Sequence of chain 1.A:
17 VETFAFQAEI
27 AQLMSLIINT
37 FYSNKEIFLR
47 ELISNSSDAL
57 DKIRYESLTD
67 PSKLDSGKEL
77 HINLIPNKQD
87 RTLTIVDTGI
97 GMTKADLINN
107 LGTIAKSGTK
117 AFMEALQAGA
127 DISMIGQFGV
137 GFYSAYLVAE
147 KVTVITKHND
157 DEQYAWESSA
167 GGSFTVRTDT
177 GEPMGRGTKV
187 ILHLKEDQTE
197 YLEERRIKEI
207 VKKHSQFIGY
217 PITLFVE

Binding-site contacts:
Ligand atom N26 contacts residue PHE138 of chain 1.A at 3.6 Å.
Ligand atom C24 contacts residue TRP162 of chain 1.A at 3.9 Å (hydrophobic).
Ligand atom O27 contacts residue PHE138 of chain 1.A at 3.4 Å.
Ligand atom C19 contacts residue ILE110 of chain 1.A at 3.7 Å (hydrophobic).
Ligand atom C25 contacts residue MET98 of chain 1.A at 4.0 Å (hydrophobic).
Ligand atom C23 contacts residue TRP162 of chain 1.A at 3.8 Å (hydrophobic).
Ligand atom N14 contacts residue SER52 of chain 1.A at 3.8 Å.
Ligand atom C3 contacts residue MET98 of chain 1.A at 3.9 Å (hydrophobic).
Ligand atom C10 contacts residue ALA55 of chain 1.A at 3.9 Å (hydrophobic).
Ligand atom N9 contacts residue LEU107 of chain 1.A at 3.5 Å.
Ligand atom C22 contacts residue LEU107 of chain 1.A at 3.9 Å (hydrophobic).
Ligand atom C25 contacts residue PHE138 of chain 1.A at 3.6 Å (hydrophobic).
Ligand atom F17 contacts residue TYR139 of chain 1.A at 3.3 Å.
Ligand atom O27 contacts residue VAL150 of chain 1.A at 3.5 Å.
Ligand atom N14 contacts residue THR184 of chain 1.A at 3.8 Å.
Ligand atom C7 contacts residue LEU107 of chain 1.A at 3.9 Å (hydrophobic).
Ligand atom C24 contacts residue PHE138 of chain 1.A at 3.8 Å (hydrophobic).
Ligand atom F17 contacts residue GLY135 of chain 1.A at 3.7 Å.
Ligand atom C18 contacts residue TYR139 of chain 1.A at 3.8 Å (hydrophobic).
Ligand atom C28 contacts residue VAL150 of chain 1.A at 3.9 Å (hydrophobic).
Ligand atom C6 contacts residue MET98 of chain 1.A at 3.9 Å (hydrophobic).
Ligand atom C11 contacts residue GLY97 of chain 1.A at 3.5 Å.
Ligand atom F17 contacts residue ALA111 of chain 1.A at 3.5 Å.
Ligand atom C6 contacts residue LEU107 of chain 1.A at 3.9 Å (hydrophobic).
Ligand atom N12 contacts residue ALA55 of chain 1.A at 3.5 Å.
Ligand atom C21 contacts residue PHE138 of chain 1.A at 3.7 Å (hydrophobic).
Ligand atom C28 contacts residue MET98 of chain 1.A at 3.6 Å (hydrophobic).
Ligand atom N14 contacts residue ASP93 of chain 1.A at 2.9 Å (salt-bridge).
Ligand atom C21 contacts residue LEU107 of chain 1.A at 3.9 Å (hydrophobic).
Ligand atom N12 contacts residue THR184 of chain 1.A at 3.7 Å.
Ligand atom C5 contacts residue ASN51 of chain 1.A at 3.8 Å.
Ligand atom F17 contacts residue VAL136 of chain 1.A at 3.7 Å.
Ligand atom C11 contacts residue ILE96 of chain 1.A at 3.7 Å (hydrophobic).
Ligand atom C19 contacts residue GLY135 of chain 1.A at 3.4 Å.
Ligand atom C11 contacts residue ALA55 of chain 1.A at 3.8 Å (hydrophobic).
Ligand atom C11 contacts residue MET98 of chain 1.A at 3.9 Å (hydrophobic).
Ligand atom C1 contacts residue MET98 of chain 1.A at 3.9 Å (hydrophobic).
Ligand atom N15 contacts residue ASN51 of chain 1.A at 3.6 Å.
Ligand atom O27 contacts residue MET98 of chain 1.A at 3.5 Å.
Ligand atom C28 contacts residue PHE138 of chain 1.A at 3.6 Å (hydrophobic).

A small-molecule ligand and the protein it binds are described below.
Small molecule (SMILES): COc1cccc(-c2cc(F)ccc2[C@H]2Cc3nc(N)nc(C)c3C(=O)N2)n1